Sequence of chain 1.A:
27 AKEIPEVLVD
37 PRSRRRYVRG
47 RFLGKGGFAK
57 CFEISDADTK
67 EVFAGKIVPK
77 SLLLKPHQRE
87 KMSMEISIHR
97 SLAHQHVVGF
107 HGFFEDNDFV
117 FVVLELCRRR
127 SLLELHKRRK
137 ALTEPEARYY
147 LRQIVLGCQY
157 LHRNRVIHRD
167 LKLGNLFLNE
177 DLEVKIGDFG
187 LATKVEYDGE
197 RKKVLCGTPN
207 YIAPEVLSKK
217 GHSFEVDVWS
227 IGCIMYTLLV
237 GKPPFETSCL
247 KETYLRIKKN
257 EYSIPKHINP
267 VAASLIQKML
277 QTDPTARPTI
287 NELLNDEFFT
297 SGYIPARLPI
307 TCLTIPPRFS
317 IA

A small-molecule ligand and the protein it binds are described below.
Small molecule (SMILES): Nc1ncnc2c1ncn2[C@@H]1O[C@H](CO[P](=O)(O)O[P](=O)(O)NP(=O)(O)O)[C@@H](O)[C@H]1O

Binding-site contacts:
Ligand atom O2A contacts residue MG1 of chain 1.E at 3.9 Å.
Ligand atom O1A contacts residue GLY52 of chain 1.A at 3.5 Å (h-bond).
Ligand atom O1A contacts residue LYS72 of chain 1.A at 3.1 Å.
Ligand atom N3 contacts residue CYS57 of chain 1.A at 4.1 Å.
Ligand atom C2' contacts residue PHE173 of chain 1.A at 3.9 Å (hydrophobic).
Ligand atom C8 contacts residue PHE173 of chain 1.A at 3.8 Å (hydrophobic).
Ligand atom O2A contacts residue GLY53 of chain 1.A at 3.6 Å.
Ligand atom C2 contacts residue CYS123 of chain 1.A at 3.8 Å (hydrophobic).
Ligand atom O3G contacts residue GLY186 of chain 1.A at 3.2 Å.
Ligand atom N7 contacts residue PHE173 of chain 1.A at 4.1 Å.
Ligand atom N6 contacts residue CYS123 of chain 1.A at 3.6 Å (h-bond).
Ligand atom O1A contacts residue MG1 of chain 1.F at 4.0 Å.
Ligand atom PG contacts residue ASP184 of chain 1.A at 3.9 Å.
Ligand atom C4 contacts residue CYS57 of chain 1.A at 4.0 Å (hydrophobic).
Ligand atom N9 contacts residue PHE173 of chain 1.A at 3.7 Å.
Ligand atom N6 contacts residue GLU121 of chain 1.A at 2.9 Å (salt-bridge).
Ligand atom C5 contacts residue PHE173 of chain 1.A at 3.9 Å (hydrophobic).
Ligand atom N1 contacts residue CYS123 of chain 1.A at 3.5 Å (h-bond).
Ligand atom C6 contacts residue CYS123 of chain 1.A at 4.0 Å (hydrophobic).
Ligand atom N1 contacts residue ALA70 of chain 1.A at 4.0 Å.
Ligand atom O1G contacts residue ASP166 of chain 1.A at 4.0 Å.
Ligand atom PB contacts residue ASP184 of chain 1.A at 3.4 Å.
Ligand atom O4' contacts residue CYS57 of chain 1.A at 3.9 Å.
Ligand atom PB contacts residue MG1 of chain 1.F at 3.4 Å.
Ligand atom N3B contacts residue ASP184 of chain 1.A at 3.0 Å (salt-bridge).
Ligand atom O2A contacts residue GLY52 of chain 1.A at 3.0 Å.
Ligand atom O3' contacts residue MG1 of chain 1.E at 3.1 Å.
Ligand atom O3A contacts residue MG1 of chain 1.F at 3.5 Å.
Ligand atom N6 contacts residue LEU122 of chain 1.A at 4.0 Å.
Ligand atom O3G contacts residue LEU187 of chain 1.A at 3.1 Å.
Ligand atom PA contacts residue GLY52 of chain 1.A at 3.7 Å.
Ligand atom O1G contacts residue ASP184 of chain 1.A at 3.4 Å (salt-bridge).
Ligand atom N6 contacts residue ALA70 of chain 1.A at 3.4 Å.
Ligand atom C5' contacts residue GLY52 of chain 1.A at 4.0 Å.
Ligand atom O3A contacts residue ASP184 of chain 1.A at 3.0 Å (salt-bridge).
Ligand atom O2B contacts residue MG1 of chain 1.F at 3.0 Å.
Ligand atom N3B contacts residue MG1 of chain 1.F at 2.7 Å.
Ligand atom C6 contacts residue ALA70 of chain 1.A at 3.6 Å (hydrophobic).
Ligand atom C4 contacts residue PHE173 of chain 1.A at 3.7 Å (hydrophobic).
Ligand atom O1B contacts residue ASP184 of chain 1.A at 4.0 Å.